Sequence of chain 1.A:
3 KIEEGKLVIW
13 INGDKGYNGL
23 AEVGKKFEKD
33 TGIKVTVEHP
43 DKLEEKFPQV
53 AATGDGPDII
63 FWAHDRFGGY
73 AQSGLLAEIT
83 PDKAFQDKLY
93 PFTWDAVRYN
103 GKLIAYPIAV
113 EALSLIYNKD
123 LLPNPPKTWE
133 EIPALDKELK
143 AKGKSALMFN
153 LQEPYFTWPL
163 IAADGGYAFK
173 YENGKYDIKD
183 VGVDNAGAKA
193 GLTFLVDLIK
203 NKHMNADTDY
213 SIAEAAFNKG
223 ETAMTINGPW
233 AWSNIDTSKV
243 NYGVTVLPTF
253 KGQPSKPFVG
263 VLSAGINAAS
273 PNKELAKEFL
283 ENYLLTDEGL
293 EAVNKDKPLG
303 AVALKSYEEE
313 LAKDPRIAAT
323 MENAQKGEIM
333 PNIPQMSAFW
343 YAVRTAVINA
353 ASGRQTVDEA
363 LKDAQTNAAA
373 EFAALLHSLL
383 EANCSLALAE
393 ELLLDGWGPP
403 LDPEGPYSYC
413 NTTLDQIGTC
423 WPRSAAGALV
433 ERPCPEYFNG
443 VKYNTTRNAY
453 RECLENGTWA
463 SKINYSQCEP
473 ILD

A small-molecule ligand and the protein it binds are described below.
Small molecule (SMILES): OC[C@H]1O[C@H](O[C@H]2[C@H](O)[C@@H](O)[C@@H](O)O[C@@H]2CO)[C@H](O)[C@@H](O)[C@@H]1O

Binding-site contacts:
Ligand atom C1 contacts residue TYR157 of chain 1.A at 3.6 Å (hydrophobic).
Ligand atom C6 contacts residue TRP342 of chain 1.A at 3.6 Å (hydrophobic).
Ligand atom O6 contacts residue PRO156 of chain 1.A at 3.5 Å.
Ligand atom C1 contacts residue LYS17 of chain 1.A at 3.7 Å.
Ligand atom C6 contacts residue PRO156 of chain 1.A at 3.9 Å (hydrophobic).
Ligand atom C5 contacts residue GLU155 of chain 1.A at 4.0 Å.
Ligand atom O2 contacts residue GLU113 of chain 1.A at 3.0 Å (salt-bridge).
Ligand atom O3 contacts residue ARG68 of chain 1.A at 2.8 Å (salt-bridge).
Ligand atom O6 contacts residue TYR157 of chain 1.A at 3.2 Å (h-bond).
Ligand atom C1 contacts residue ASP16 of chain 1.A at 3.6 Å.
Ligand atom C3 contacts residue ARG68 of chain 1.A at 3.9 Å.
Ligand atom O5 contacts residue TYR157 of chain 1.A at 3.4 Å.
Ligand atom O2 contacts residue ALA65 of chain 1.A at 3.4 Å.
Ligand atom O2 contacts residue MET332 of chain 1.A at 4.0 Å.
Ligand atom C4 contacts residue TRP342 of chain 1.A at 3.7 Å (hydrophobic).
Ligand atom C6 contacts residue TYR157 of chain 1.A at 4.0 Å (hydrophobic).
Ligand atom O4 contacts residue ARG346 of chain 1.A at 3.6 Å (salt-bridge).
Ligand atom O3 contacts residue ASP67 of chain 1.A at 2.9 Å (salt-bridge).
Ligand atom C2 contacts residue LYS17 of chain 1.A at 4.1 Å.
Ligand atom C2 contacts residue GLU113 of chain 1.A at 4.0 Å.
Ligand atom O1 contacts residue ASP16 of chain 1.A at 3.4 Å (salt-bridge).
Ligand atom O3 contacts residue ALA65 of chain 1.A at 3.2 Å.
Ligand atom C1 contacts residue TRP232 of chain 1.A at 4.1 Å (hydrophobic).
Ligand atom C6 contacts residue ARG346 of chain 1.A at 3.9 Å.
Ligand atom O2 contacts residue ASP67 of chain 1.A at 2.6 Å (salt-bridge).
Ligand atom O4 contacts residue ARG68 of chain 1.A at 2.7 Å (salt-bridge).
Ligand atom C2 contacts residue TRP64 of chain 1.A at 3.9 Å (hydrophobic).
Ligand atom O3 contacts residue GLU113 of chain 1.A at 3.9 Å.
Ligand atom C3 contacts residue TRP64 of chain 1.A at 3.5 Å (hydrophobic).
Ligand atom O1 contacts residue LYS17 of chain 1.A at 3.4 Å (salt-bridge).
Ligand atom O6 contacts residue PHE158 of chain 1.A at 4.0 Å.
Ligand atom C4 contacts residue ARG68 of chain 1.A at 3.6 Å.
Ligand atom C2 contacts residue ASP67 of chain 1.A at 3.3 Å.
Ligand atom C6 contacts residue GLU155 of chain 1.A at 3.4 Å.
Ligand atom O2 contacts residue TRP64 of chain 1.A at 3.1 Å (h-bond).
Ligand atom O3 contacts residue TRP64 of chain 1.A at 3.2 Å (h-bond).
Ligand atom O2 contacts residue LYS17 of chain 1.A at 3.2 Å (salt-bridge).
Ligand atom C3 contacts residue ASP67 of chain 1.A at 3.6 Å.
Ligand atom O1 contacts residue ASN14 of chain 1.A at 3.0 Å (h-bond).
Ligand atom O6 contacts residue GLU155 of chain 1.A at 2.7 Å (salt-bridge).